Binding-site contacts:
Ligand atom O4 contacts residue ASP78 of chain 1.C at 2.1 Å (salt-bridge).
Ligand atom C8 contacts residue SER5 of chain 1.D at 3.8 Å.
Ligand atom C8 contacts residue TYR97 of chain 1.C at 3.8 Å (hydrophobic).
Ligand atom O3 contacts residue TRP122 of chain 1.C at 3.4 Å.
Ligand atom C4 contacts residue THR4 of chain 1.D at 3.7 Å.
Ligand atom O7 contacts residue GLY95 of chain 1.C at 3.5 Å.
Ligand atom C1 contacts residue SER5 of chain 1.D at 3.8 Å.
Ligand atom O6 contacts residue GLN212 of chain 1.C at 3.5 Å (h-bond).
Ligand atom O3 contacts residue ASN124 of chain 1.C at 2.8 Å (h-bond).
Ligand atom C4 contacts residue TRP122 of chain 1.C at 3.9 Å (hydrophobic).
Ligand atom C7 contacts residue SER5 of chain 1.D at 3.8 Å.
Ligand atom C8 contacts residue ASN124 of chain 1.C at 3.5 Å.
Ligand atom C4 contacts residue ALA77 of chain 1.C at 3.8 Å (hydrophobic).
Ligand atom N2 contacts residue THR4 of chain 1.D at 2.8 Å (h-bond).
Ligand atom C7 contacts residue GLU126 of chain 1.C at 3.8 Å.
Ligand atom C7 contacts residue ASN124 of chain 1.C at 3.4 Å.
Ligand atom C8 contacts residue TRP127 of chain 1.C at 3.6 Å (hydrophobic).
Ligand atom C5 contacts residue THR4 of chain 1.D at 3.0 Å.
Ligand atom C6 contacts residue GLN212 of chain 1.C at 3.8 Å.
Ligand atom O3 contacts residue GLY96 of chain 1.C at 3.2 Å (h-bond).
Ligand atom O4 contacts residue ALA77 of chain 1.C at 3.7 Å.
Ligand atom C2 contacts residue THR4 of chain 1.D at 2.5 Å.
Ligand atom O3 contacts residue ASP78 of chain 1.C at 2.4 Å (salt-bridge).
Ligand atom C3 contacts residue ASN124 of chain 1.C at 3.5 Å.
Ligand atom N2 contacts residue GLU126 of chain 1.C at 3.3 Å (salt-bridge).
Ligand atom C3 contacts residue THR4 of chain 1.D at 3.0 Å.
Ligand atom O6 contacts residue THR4 of chain 1.D at 3.6 Å.
Ligand atom O5 contacts residue THR4 of chain 1.D at 2.3 Å (h-bond).
Ligand atom O4 contacts residue GLY95 of chain 1.C at 3.8 Å.
Ligand atom O7 contacts residue TYR97 of chain 1.C at 4.0 Å.
Ligand atom N2 contacts residue SER5 of chain 1.D at 4.0 Å.
Ligand atom C1 contacts residue THR4 of chain 1.D at 1.3 Å.
Ligand atom C8 contacts residue GLU126 of chain 1.C at 3.4 Å.
Ligand atom C3 contacts residue ASP78 of chain 1.C at 3.4 Å.
Ligand atom O4 contacts residue GLY211 of chain 1.C at 3.3 Å.
Ligand atom C3 contacts residue TRP122 of chain 1.C at 3.5 Å (hydrophobic).
Ligand atom O7 contacts residue GLY96 of chain 1.C at 2.7 Å (h-bond).
Ligand atom N2 contacts residue ASN124 of chain 1.C at 3.2 Å (h-bond).
Ligand atom C7 contacts residue GLY96 of chain 1.C at 3.5 Å.
Ligand atom C4 contacts residue ASP78 of chain 1.C at 3.2 Å.

Sequence of chain 1.D:
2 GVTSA

A protein and the small-molecule ligand that binds it are described below.
Small molecule (SMILES): CC(=O)N[C@@H]1[C@@H](O)[C@@H](O)[C@@H](CO)O[C@@H]1O

Sequence of chain 1.C:
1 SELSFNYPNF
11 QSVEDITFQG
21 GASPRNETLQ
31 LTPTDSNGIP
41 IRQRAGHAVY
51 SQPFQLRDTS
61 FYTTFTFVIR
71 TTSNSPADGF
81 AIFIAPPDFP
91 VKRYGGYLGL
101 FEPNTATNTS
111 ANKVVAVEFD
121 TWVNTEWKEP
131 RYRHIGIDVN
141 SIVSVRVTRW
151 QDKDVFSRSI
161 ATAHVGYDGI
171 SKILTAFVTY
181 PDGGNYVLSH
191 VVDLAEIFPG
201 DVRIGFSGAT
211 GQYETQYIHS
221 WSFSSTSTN